This protein binds this small molecule.
Small molecule (SMILES): CC(=O)N[C@@H]1[C@@H](O)[C@H](O)[C@@H](CO)O[C@H]1O

Binding-site contacts:
Ligand atom C7 contacts residue ASN300 of chain 1.C at 3.8 Å.
Ligand atom C5 contacts residue ASN300 of chain 1.C at 3.7 Å.
Ligand atom C2 contacts residue ASN300 of chain 1.C at 2.5 Å.
Ligand atom N2 contacts residue ASN300 of chain 1.C at 3.0 Å (h-bond).
Ligand atom C8 contacts residue GLU299 of chain 1.C at 3.8 Å.
Ligand atom C7 contacts residue GLU299 of chain 1.C at 3.7 Å.
Ligand atom O7 contacts residue GLU299 of chain 1.C at 3.3 Å.
Ligand atom O5 contacts residue ASN300 of chain 1.C at 2.4 Å (h-bond).
Ligand atom C4 contacts residue ASN300 of chain 1.C at 4.2 Å.
Ligand atom C1 contacts residue ASN300 of chain 1.C at 1.4 Å.
Ligand atom O7 contacts residue ASN300 of chain 1.C at 3.8 Å.
Ligand atom C3 contacts residue ASN300 of chain 1.C at 3.8 Å.

Sequence of chain 1.C:
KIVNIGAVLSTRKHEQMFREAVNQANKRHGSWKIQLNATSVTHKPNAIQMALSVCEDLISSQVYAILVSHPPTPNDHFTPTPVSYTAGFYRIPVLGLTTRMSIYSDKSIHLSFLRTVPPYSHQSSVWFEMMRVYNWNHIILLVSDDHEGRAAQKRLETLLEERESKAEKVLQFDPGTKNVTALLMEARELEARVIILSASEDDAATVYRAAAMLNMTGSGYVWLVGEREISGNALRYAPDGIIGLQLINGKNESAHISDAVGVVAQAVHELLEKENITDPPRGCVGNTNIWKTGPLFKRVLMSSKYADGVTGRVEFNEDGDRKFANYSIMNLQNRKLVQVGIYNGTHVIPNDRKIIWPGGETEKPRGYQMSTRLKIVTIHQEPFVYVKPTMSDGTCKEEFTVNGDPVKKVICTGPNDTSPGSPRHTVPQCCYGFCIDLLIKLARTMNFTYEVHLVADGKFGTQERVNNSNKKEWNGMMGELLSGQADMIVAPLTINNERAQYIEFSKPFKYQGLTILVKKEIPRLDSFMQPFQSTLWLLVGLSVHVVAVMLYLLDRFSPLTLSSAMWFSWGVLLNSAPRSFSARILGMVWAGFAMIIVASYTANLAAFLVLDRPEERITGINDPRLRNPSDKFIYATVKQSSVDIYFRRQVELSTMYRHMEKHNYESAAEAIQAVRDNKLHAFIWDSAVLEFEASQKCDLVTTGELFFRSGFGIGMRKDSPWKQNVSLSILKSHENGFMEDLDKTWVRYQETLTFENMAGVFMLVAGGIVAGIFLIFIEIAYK